Binding-site contacts:
Ligand atom O5 contacts residue ASN224 of chain 1.C at 3.2 Å (h-bond).
Ligand atom C3 contacts residue ASN228 of chain 1.C at 3.7 Å.
Ligand atom C5 contacts residue GLU245 of chain 1.C at 4.4 Å.
Ligand atom C1 contacts residue GLY227 of chain 1.C at 4.5 Å.
Ligand atom C5 contacts residue ASN224 of chain 1.C at 4.0 Å.
Ligand atom O6 contacts residue GLU247 of chain 1.C at 3.3 Å.
Ligand atom O5 contacts residue GLY227 of chain 1.C at 3.9 Å.
Ligand atom O6 contacts residue GLU225 of chain 1.C at 3.5 Å (salt-bridge).
Ligand atom C4 contacts residue ASN228 of chain 1.C at 4.0 Å.
Ligand atom N2 contacts residue ASN224 of chain 1.C at 4.4 Å.
Ligand atom O6 contacts residue ASN224 of chain 1.C at 4.3 Å.
Ligand atom C2 contacts residue ASN228 of chain 1.C at 2.8 Å.
Ligand atom O6 contacts residue GLY227 of chain 1.C at 3.7 Å.
Ligand atom C1 contacts residue ASN224 of chain 1.C at 3.4 Å.
Ligand atom N2 contacts residue ASN228 of chain 1.C at 3.5 Å (h-bond).
Ligand atom C5 contacts residue ASN228 of chain 1.C at 3.2 Å.
Ligand atom O5 contacts residue GLU245 of chain 1.C at 4.5 Å.
Ligand atom C6 contacts residue GLU247 of chain 1.C at 4.3 Å.
Ligand atom C4 contacts residue GLU225 of chain 1.C at 4.3 Å.
Ligand atom C3 contacts residue ASN224 of chain 1.C at 4.1 Å.
Ligand atom C7 contacts residue ASN228 of chain 1.C at 3.7 Å.
Ligand atom C2 contacts residue ASN224 of chain 1.C at 3.4 Å.
Ligand atom C6 contacts residue GLU245 of chain 1.C at 4.1 Å.
Ligand atom O4 contacts residue GLU225 of chain 1.C at 4.3 Å.
Ligand atom C4 contacts residue ASN224 of chain 1.C at 3.6 Å.
Ligand atom O5 contacts residue ASN228 of chain 1.C at 2.1 Å (h-bond).
Ligand atom C6 contacts residue ASN228 of chain 1.C at 4.2 Å.
Ligand atom C1 contacts residue ASN228 of chain 1.C at 1.4 Å.
Ligand atom O7 contacts residue ASN228 of chain 1.C at 3.4 Å (h-bond).
Ligand atom O6 contacts residue PHE226 of chain 1.C at 3.7 Å.

This protein binds this small molecule.
Small molecule (SMILES): CC(=O)N[C@@H]1[C@@H](O)[C@H](O)[C@@H](CO)O[C@H]1O

Sequence of chain 1.C:
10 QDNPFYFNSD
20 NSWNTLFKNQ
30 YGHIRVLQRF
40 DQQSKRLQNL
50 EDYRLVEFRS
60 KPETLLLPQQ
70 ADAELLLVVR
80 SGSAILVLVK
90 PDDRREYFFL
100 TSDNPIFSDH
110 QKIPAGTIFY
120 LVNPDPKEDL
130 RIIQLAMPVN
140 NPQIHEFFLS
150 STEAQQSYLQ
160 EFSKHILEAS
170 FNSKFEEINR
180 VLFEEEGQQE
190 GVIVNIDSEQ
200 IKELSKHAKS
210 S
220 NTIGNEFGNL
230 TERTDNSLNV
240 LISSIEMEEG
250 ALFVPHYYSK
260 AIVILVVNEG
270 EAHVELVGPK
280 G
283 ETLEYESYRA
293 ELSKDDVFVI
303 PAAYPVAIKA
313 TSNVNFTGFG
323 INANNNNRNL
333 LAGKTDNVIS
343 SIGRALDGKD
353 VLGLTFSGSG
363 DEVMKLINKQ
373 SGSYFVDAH